Binding-site contacts:
Ligand atom O2 contacts residue DIF1 of chain 1.N at 1.4 Å.
Ligand atom O2 contacts residue ALA496 of chain 1.B at 4.2 Å.
Ligand atom C3 contacts residue ALA496 of chain 1.B at 3.6 Å (hydrophobic).
Ligand atom C2 contacts residue ALA496 of chain 1.B at 3.7 Å (hydrophobic).
Ligand atom C5 contacts residue SER322 of chain 1.B at 4.0 Å.
Ligand atom C3 contacts residue VAL318 of chain 1.B at 3.7 Å (hydrophobic).
Ligand atom C1' contacts residue DIF1 of chain 1.N at 0.9 Å.
Ligand atom O2 contacts residue VAL318 of chain 1.B at 3.5 Å.
Ligand atom C6 contacts residue SER322 of chain 1.B at 4.2 Å.
Ligand atom O2' contacts residue ALA496 of chain 1.B at 4.4 Å.
Ligand atom O1' contacts residue LEU321 of chain 1.B at 3.4 Å.
Ligand atom C2 contacts residue DIF1 of chain 1.N at 0.6 Å.
Ligand atom C5 contacts residue TYR324 of chain 1.B at 3.5 Å (hydrophobic).
Ligand atom C6 contacts residue ALA496 of chain 1.B at 4.0 Å (hydrophobic).
Ligand atom C2 contacts residue VAL318 of chain 1.B at 3.5 Å (hydrophobic).
Ligand atom C1 contacts residue ALA496 of chain 1.B at 3.9 Å (hydrophobic).
Ligand atom O2 contacts residue OAS499 of chain 1.B at 3.2 Å (h-bond).
Ligand atom C4 contacts residue TYR324 of chain 1.B at 3.8 Å (hydrophobic).
Ligand atom C1 contacts residue DIF1 of chain 1.N at 0.9 Å.
Ligand atom O1' contacts residue OAS499 of chain 1.B at 2.9 Å (h-bond).
Ligand atom C6 contacts residue ILE492 of chain 1.B at 3.7 Å (hydrophobic).
Ligand atom O2 contacts residue LEU500 of chain 1.B at 4.2 Å.
Ligand atom C5 contacts residue DIF1 of chain 1.N at 0.6 Å.
Ligand atom C5 contacts residue ALA496 of chain 1.B at 3.9 Å (hydrophobic).
Ligand atom O2' contacts residue OAS499 of chain 1.B at 4.2 Å.
Ligand atom C2 contacts residue OAS499 of chain 1.B at 4.4 Å.
Ligand atom C1 contacts residue VAL318 of chain 1.B at 3.9 Å (hydrophobic).
Ligand atom O2' contacts residue LEU321 of chain 1.B at 3.5 Å.
Ligand atom C1' contacts residue OAS499 of chain 1.B at 3.8 Å.
Ligand atom O1' contacts residue VAL318 of chain 1.B at 3.6 Å.
Ligand atom C3 contacts residue LEU500 of chain 1.B at 4.0 Å (hydrophobic).
Ligand atom C3 contacts residue DIF1 of chain 1.N at 0.5 Å.
Ligand atom C4 contacts residue ALA496 of chain 1.B at 3.7 Å (hydrophobic).
Ligand atom C4 contacts residue DIF1 of chain 1.N at 0.3 Å.
Ligand atom C5 contacts residue ILE492 of chain 1.B at 3.7 Å (hydrophobic).
Ligand atom O2' contacts residue DIF1 of chain 1.N at 1.1 Å.
Ligand atom C6 contacts residue DIF1 of chain 1.N at 0.9 Å.
Ligand atom C1' contacts residue LEU321 of chain 1.B at 3.6 Å (hydrophobic).
Ligand atom O1' contacts residue DIF1 of chain 1.N at 1.3 Å (h-bond).
Ligand atom C4 contacts residue VAL318 of chain 1.B at 4.2 Å (hydrophobic).

This small molecule binds to this protein.
Small molecule (SMILES): O=C(O)c1ccccc1O

Sequence of chain 1.B:
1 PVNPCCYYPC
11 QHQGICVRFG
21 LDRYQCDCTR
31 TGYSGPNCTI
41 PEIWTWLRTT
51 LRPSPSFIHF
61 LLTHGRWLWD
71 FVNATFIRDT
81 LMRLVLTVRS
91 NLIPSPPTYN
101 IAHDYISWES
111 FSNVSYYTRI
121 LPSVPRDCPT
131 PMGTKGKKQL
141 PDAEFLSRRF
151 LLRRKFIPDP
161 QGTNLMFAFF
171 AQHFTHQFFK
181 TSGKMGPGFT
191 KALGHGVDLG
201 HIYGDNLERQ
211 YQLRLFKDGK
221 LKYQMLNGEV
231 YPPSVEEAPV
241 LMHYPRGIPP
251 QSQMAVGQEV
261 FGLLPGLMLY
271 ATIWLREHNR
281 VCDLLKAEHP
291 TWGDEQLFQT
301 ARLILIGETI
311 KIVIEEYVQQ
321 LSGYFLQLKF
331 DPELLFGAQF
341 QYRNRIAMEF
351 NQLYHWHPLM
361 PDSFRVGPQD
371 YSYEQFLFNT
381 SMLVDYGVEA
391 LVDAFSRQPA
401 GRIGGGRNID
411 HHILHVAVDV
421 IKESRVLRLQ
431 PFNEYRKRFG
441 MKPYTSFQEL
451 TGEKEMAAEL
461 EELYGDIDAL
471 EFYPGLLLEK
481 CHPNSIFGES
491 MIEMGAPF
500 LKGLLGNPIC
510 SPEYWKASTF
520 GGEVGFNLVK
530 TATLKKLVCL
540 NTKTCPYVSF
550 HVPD